The small molecule below binds the protein below.
Small molecule (SMILES): CC(=O)N[C@@H]1[C@@H](O)[C@H](O)[C@@H](CO)O[C@H]1O

Binding-site contacts:
Ligand atom N2 contacts residue ASN75 of chain 1.A at 3.1 Å (h-bond).
Ligand atom C7 contacts residue ASN75 of chain 1.A at 3.5 Å.
Ligand atom C4 contacts residue ASN75 of chain 1.A at 4.4 Å.
Ligand atom N2 contacts residue THR77 of chain 1.A at 4.1 Å.
Ligand atom C8 contacts residue ASN75 of chain 1.A at 3.3 Å.
Ligand atom O5 contacts residue MET107 of chain 1.A at 3.5 Å.
Ligand atom C1 contacts residue MET107 of chain 1.A at 4.3 Å (hydrophobic).
Ligand atom C3 contacts residue ASN75 of chain 1.A at 4.0 Å.
Ligand atom O5 contacts residue ASN75 of chain 1.A at 2.3 Å (h-bond).
Ligand atom C5 contacts residue MET107 of chain 1.A at 4.2 Å (hydrophobic).
Ligand atom C5 contacts residue ASN75 of chain 1.A at 3.6 Å.
Ligand atom O7 contacts residue HIS74 of chain 1.A at 4.2 Å.
Ligand atom C2 contacts residue ASN75 of chain 1.A at 2.7 Å.
Ligand atom C6 contacts residue MET107 of chain 1.A at 4.2 Å (hydrophobic).
Ligand atom O7 contacts residue ASN75 of chain 1.A at 3.5 Å (h-bond).
Ligand atom C1 contacts residue THR77 of chain 1.A at 4.2 Å.
Ligand atom C1 contacts residue ASN75 of chain 1.A at 1.5 Å.

Sequence of chain 1.A:
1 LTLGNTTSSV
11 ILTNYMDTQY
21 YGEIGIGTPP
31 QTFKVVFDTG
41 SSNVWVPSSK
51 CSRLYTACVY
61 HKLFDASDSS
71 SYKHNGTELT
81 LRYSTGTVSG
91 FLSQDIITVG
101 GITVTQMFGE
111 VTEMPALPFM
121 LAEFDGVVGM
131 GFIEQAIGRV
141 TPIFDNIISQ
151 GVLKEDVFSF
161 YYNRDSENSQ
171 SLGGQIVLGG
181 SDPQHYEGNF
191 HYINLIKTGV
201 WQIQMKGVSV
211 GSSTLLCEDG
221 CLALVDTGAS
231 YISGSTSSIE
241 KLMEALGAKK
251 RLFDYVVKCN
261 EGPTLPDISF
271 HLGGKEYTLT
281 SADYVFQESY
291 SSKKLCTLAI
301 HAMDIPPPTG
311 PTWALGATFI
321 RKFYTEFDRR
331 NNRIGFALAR